A small-molecule ligand and the protein it binds are described below.
Small molecule (SMILES): CC(=O)N[C@@H]1[C@@H](O)[C@H](O)[C@@H](CO)O[C@H]1O

Binding-site contacts:
Ligand atom C6 contacts residue ASN168 of chain 1.A at 3.7 Å.
Ligand atom C3 contacts residue ASN168 of chain 1.A at 3.1 Å.
Ligand atom C1 contacts residue TRP224 of chain 1.A at 4.2 Å (hydrophobic).
Ligand atom C6 contacts residue ILE243 of chain 1.A at 3.9 Å (hydrophobic).
Ligand atom O6 contacts residue FUC2 of chain 1.G at 3.1 Å.
Ligand atom O7 contacts residue NAG1 of chain 1.G at 3.7 Å.
Ligand atom N2 contacts residue ASN168 of chain 1.A at 3.7 Å.
Ligand atom O4 contacts residue ASN168 of chain 1.A at 4.1 Å.
Ligand atom C7 contacts residue ASN221 of chain 1.A at 4.0 Å.
Ligand atom C5 contacts residue ASN168 of chain 1.A at 3.0 Å.
Ligand atom O3 contacts residue LEU219 of chain 1.A at 3.7 Å.
Ligand atom C4 contacts residue ASN168 of chain 1.A at 2.8 Å.
Ligand atom C3 contacts residue ASN221 of chain 1.A at 4.2 Å.
Ligand atom C4 contacts residue LEU171 of chain 1.A at 3.6 Å (hydrophobic).
Ligand atom C5 contacts residue FUC2 of chain 1.G at 3.3 Å.
Ligand atom O4 contacts residue FUC2 of chain 1.G at 3.8 Å.
Ligand atom N2 contacts residue SER222 of chain 1.A at 3.0 Å.
Ligand atom C2 contacts residue TRP224 of chain 1.A at 3.9 Å (hydrophobic).
Ligand atom O3 contacts residue LEU171 of chain 1.A at 2.9 Å.
Ligand atom O7 contacts residue FUC2 of chain 1.G at 3.0 Å (h-bond).
Ligand atom O5 contacts residue ASN168 of chain 1.A at 2.4 Å (h-bond).
Ligand atom C6 contacts residue ARG164 of chain 1.A at 3.5 Å.
Ligand atom O3 contacts residue ASN221 of chain 1.A at 4.1 Å.
Ligand atom C6 contacts residue FUC2 of chain 1.G at 3.7 Å.
Ligand atom O4 contacts residue LEU171 of chain 1.A at 4.0 Å.
Ligand atom C7 contacts residue FUC2 of chain 1.G at 4.2 Å.
Ligand atom O3 contacts residue ASN168 of chain 1.A at 3.7 Å.
Ligand atom C2 contacts residue SER222 of chain 1.A at 3.2 Å.
Ligand atom C7 contacts residue SER222 of chain 1.A at 3.9 Å.
Ligand atom C3 contacts residue SER222 of chain 1.A at 3.4 Å.
Ligand atom C2 contacts residue ASN168 of chain 1.A at 2.5 Å.
Ligand atom O4 contacts residue GLN218 of chain 1.A at 3.1 Å (h-bond).
Ligand atom C1 contacts residue ASN168 of chain 1.A at 1.4 Å.
Ligand atom O3 contacts residue SER222 of chain 1.A at 2.7 Å (h-bond).
Ligand atom O4 contacts residue NAG1 of chain 1.G at 4.0 Å.
Ligand atom O4 contacts residue LEU219 of chain 1.A at 4.1 Å.
Ligand atom O5 contacts residue FUC2 of chain 1.G at 4.2 Å.
Ligand atom C3 contacts residue LEU171 of chain 1.A at 3.7 Å (hydrophobic).
Ligand atom O4 contacts residue ILE243 of chain 1.A at 3.8 Å.
Ligand atom O6 contacts residue ARG164 of chain 1.A at 2.8 Å.

Sequence of chain 1.A:
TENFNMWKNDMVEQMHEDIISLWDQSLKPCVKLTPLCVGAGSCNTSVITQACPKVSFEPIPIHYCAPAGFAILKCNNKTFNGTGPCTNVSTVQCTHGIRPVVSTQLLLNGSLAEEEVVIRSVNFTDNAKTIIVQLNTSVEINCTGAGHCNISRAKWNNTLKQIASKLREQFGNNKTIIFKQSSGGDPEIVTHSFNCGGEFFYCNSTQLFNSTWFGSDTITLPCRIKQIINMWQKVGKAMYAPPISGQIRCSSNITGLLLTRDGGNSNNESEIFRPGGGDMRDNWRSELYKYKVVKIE